Sequence of chain 1.B:
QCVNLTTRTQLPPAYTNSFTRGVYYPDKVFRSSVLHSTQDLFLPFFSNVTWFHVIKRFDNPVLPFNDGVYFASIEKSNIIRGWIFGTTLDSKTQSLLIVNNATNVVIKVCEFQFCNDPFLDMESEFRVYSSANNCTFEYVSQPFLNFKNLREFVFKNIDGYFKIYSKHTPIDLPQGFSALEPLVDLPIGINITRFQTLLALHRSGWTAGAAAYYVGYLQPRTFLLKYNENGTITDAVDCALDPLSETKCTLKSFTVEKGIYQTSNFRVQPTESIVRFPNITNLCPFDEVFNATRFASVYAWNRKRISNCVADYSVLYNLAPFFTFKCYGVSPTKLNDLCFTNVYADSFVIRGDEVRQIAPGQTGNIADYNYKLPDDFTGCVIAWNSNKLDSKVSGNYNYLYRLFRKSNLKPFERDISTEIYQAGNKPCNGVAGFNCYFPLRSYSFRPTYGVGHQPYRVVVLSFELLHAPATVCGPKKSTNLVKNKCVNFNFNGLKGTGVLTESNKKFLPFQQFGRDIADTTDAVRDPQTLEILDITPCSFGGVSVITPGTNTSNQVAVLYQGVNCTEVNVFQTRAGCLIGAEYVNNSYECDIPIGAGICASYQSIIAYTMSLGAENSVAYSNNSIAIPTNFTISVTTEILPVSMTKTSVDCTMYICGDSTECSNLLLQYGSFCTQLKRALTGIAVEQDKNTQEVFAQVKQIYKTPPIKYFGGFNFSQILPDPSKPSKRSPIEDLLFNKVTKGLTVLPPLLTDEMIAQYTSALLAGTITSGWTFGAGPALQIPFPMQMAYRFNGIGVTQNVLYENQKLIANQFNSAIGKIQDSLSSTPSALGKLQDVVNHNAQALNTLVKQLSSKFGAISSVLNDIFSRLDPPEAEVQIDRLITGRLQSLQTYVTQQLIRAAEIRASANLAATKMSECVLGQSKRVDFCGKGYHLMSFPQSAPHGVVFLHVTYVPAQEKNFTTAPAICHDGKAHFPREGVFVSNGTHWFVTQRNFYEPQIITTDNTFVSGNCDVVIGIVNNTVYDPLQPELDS

The protein below binds the small molecule below.
Small molecule (SMILES): CC(=O)N[C@@H]1[C@@H](O)[C@H](O)[C@@H](CO)O[C@H]1O

Binding-site contacts:
Ligand atom O7 contacts residue ASN147 of chain 1.B at 4.0 Å.
Ligand atom O5 contacts residue ASN146 of chain 1.B at 4.0 Å.
Ligand atom C6 contacts residue ASN146 of chain 1.B at 3.8 Å.
Ligand atom C5 contacts residue ASN147 of chain 1.B at 3.7 Å.
Ligand atom C2 contacts residue ASN147 of chain 1.B at 2.5 Å.
Ligand atom C4 contacts residue ASN147 of chain 1.B at 4.2 Å.
Ligand atom C1 contacts residue ASN147 of chain 1.B at 1.4 Å.
Ligand atom C5 contacts residue ASN146 of chain 1.B at 3.9 Å.
Ligand atom N2 contacts residue ASN147 of chain 1.B at 2.9 Å (h-bond).
Ligand atom C3 contacts residue ASN147 of chain 1.B at 3.8 Å.
Ligand atom O6 contacts residue GLU117 of chain 1.B at 4.2 Å.
Ligand atom O6 contacts residue ASN146 of chain 1.B at 2.7 Å (h-bond).
Ligand atom C7 contacts residue ASN147 of chain 1.B at 3.7 Å.
Ligand atom O4 contacts residue THR454 of chain 1.C at 4.1 Å.
Ligand atom O5 contacts residue ASN147 of chain 1.B at 2.4 Å (h-bond).

Sequence of chain 1.C:
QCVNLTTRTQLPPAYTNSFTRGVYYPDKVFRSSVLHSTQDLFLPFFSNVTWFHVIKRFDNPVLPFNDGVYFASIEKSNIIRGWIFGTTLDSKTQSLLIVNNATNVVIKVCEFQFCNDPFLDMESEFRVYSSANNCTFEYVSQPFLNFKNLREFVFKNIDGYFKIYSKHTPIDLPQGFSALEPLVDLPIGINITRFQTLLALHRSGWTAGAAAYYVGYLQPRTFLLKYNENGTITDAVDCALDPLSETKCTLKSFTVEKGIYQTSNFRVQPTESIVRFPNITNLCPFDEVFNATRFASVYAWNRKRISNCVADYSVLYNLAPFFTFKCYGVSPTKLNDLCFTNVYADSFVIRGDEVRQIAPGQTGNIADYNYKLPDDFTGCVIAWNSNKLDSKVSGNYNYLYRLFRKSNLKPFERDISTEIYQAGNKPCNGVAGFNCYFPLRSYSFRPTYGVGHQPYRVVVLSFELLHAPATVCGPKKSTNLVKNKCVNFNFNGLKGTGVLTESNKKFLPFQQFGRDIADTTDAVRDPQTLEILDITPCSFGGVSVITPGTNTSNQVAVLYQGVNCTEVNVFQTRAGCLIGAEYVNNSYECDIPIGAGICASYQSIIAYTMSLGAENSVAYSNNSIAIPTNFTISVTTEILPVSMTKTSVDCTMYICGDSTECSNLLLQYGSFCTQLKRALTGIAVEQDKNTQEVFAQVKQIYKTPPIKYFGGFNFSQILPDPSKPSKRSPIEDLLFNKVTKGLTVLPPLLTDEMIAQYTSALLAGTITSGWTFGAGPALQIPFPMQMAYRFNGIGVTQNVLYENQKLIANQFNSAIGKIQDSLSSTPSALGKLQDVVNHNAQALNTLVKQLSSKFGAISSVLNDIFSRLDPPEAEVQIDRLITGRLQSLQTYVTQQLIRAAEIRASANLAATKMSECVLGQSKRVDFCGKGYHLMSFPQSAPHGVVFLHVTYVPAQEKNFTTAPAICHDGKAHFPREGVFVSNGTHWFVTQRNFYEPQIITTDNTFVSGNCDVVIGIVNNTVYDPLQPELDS